Sequence of chain 1.E:
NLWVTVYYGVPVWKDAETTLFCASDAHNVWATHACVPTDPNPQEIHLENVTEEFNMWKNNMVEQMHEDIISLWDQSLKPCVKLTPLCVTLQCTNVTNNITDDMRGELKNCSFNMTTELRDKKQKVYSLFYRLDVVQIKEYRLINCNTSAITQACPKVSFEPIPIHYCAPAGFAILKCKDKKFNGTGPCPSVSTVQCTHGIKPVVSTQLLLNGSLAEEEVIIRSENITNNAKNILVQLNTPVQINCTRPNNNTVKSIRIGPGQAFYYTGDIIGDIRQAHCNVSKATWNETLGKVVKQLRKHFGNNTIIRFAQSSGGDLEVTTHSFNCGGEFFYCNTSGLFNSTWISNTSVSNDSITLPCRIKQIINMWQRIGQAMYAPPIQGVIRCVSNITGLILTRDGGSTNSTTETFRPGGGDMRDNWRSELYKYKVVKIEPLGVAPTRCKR

This small molecule binds to this protein.
Small molecule (SMILES): CC(=O)N[C@@H]1[C@@H](O)[C@H](O)[C@@H](CO)O[C@H]1O

Binding-site contacts:
Ligand atom C8 contacts residue ASN322 of chain 1.E at 4.2 Å.
Ligand atom C2 contacts residue ASN322 of chain 1.E at 2.4 Å.
Ligand atom C5 contacts residue ASN322 of chain 1.E at 3.6 Å.
Ligand atom C4 contacts residue ASN322 of chain 1.E at 4.2 Å.
Ligand atom O7 contacts residue ASN322 of chain 1.E at 3.0 Å (h-bond).
Ligand atom O5 contacts residue ASN322 of chain 1.E at 2.4 Å (h-bond).
Ligand atom C3 contacts residue ASN322 of chain 1.E at 3.7 Å.
Ligand atom C1 contacts residue ASN322 of chain 1.E at 1.4 Å.
Ligand atom N2 contacts residue ASN322 of chain 1.E at 2.8 Å (h-bond).
Ligand atom C7 contacts residue ASN322 of chain 1.E at 3.1 Å.